A protein and the small-molecule ligand that binds it are described below.
Small molecule (SMILES): c1ccc([Sn](c2ccccc2)c2ccccc2)cc1

Binding-site contacts:
Ligand atom C14 contacts residue CYS214 of chain 2.A at 3.9 Å (hydrophobic).
Ligand atom C13 contacts residue CYS214 of chain 2.A at 3.9 Å (hydrophobic).
Ligand atom C16 contacts residue LEU218 of chain 2.A at 3.9 Å (hydrophobic).
Ligand atom C12 contacts residue VAL131 of chain 2.A at 3.6 Å (hydrophobic).
Ligand atom C17 contacts residue VAL47 of chain 2.A at 4.1 Å (hydrophobic).
Ligand atom C18 contacts residue HIS217 of chain 2.A at 4.1 Å.
Ligand atom C5 contacts residue ILE92 of chain 2.A at 4.0 Å (hydrophobic).
Ligand atom C2 contacts residue ILE50 of chain 2.A at 3.6 Å (hydrophobic).
Ligand atom C10 contacts residue ILE106 of chain 2.A at 3.4 Å (hydrophobic).
Ligand atom C12 contacts residue PHE95 of chain 2.A at 4.2 Å (hydrophobic).
Ligand atom C15 contacts residue CYS214 of chain 2.A at 4.2 Å (hydrophobic).
Ligand atom C12 contacts residue ILE106 of chain 2.A at 4.2 Å (hydrophobic).
Ligand atom C10 contacts residue PHE128 of chain 2.A at 3.6 Å (hydrophobic).
Ligand atom C13 contacts residue VAL131 of chain 2.A at 3.9 Å (hydrophobic).
Ligand atom C15 contacts residue LEU218 of chain 2.A at 4.0 Å (hydrophobic).
Ligand atom C8 contacts residue PHE95 of chain 2.A at 3.9 Å (hydrophobic).
Ligand atom C16 contacts residue CYS214 of chain 2.A at 3.7 Å (hydrophobic).
Ligand atom C16 contacts residue HIS217 of chain 2.A at 3.9 Å.
Ligand atom C15 contacts residue HIS217 of chain 2.A at 3.3 Å.
Ligand atom C6 contacts residue ALA54 of chain 2.A at 3.9 Å (hydrophobic).
Ligand atom C9 contacts residue PHE95 of chain 2.A at 3.7 Å (hydrophobic).
Ligand atom C9 contacts residue ILE50 of chain 2.A at 3.6 Å (hydrophobic).
Ligand atom C6 contacts residue TRP87 of chain 2.A at 4.1 Å (hydrophobic).
Ligand atom C13 contacts residue PHE95 of chain 2.A at 4.2 Å (hydrophobic).
Ligand atom C8 contacts residue CYS214 of chain 2.A at 3.8 Å (hydrophobic).
Ligand atom C5 contacts residue ASN88 of chain 2.A at 4.0 Å.
Ligand atom C19 contacts residue ILE127 of chain 2.A at 4.0 Å (hydrophobic).
Ligand atom SN7 contacts residue CYS214 of chain 2.A at 2.5 Å.
Ligand atom C3 contacts residue CYS214 of chain 2.A at 3.7 Å (hydrophobic).
Ligand atom C4 contacts residue ILE50 of chain 2.A at 4.2 Å (hydrophobic).
Ligand atom C6 contacts residue LEU91 of chain 2.A at 4.2 Å (hydrophobic).
Ligand atom C1 contacts residue CYS214 of chain 2.A at 3.6 Å (hydrophobic).
Ligand atom C12 contacts residue PHE128 of chain 2.A at 4.0 Å (hydrophobic).
Ligand atom C4 contacts residue ALA54 of chain 2.A at 3.6 Å (hydrophobic).
Ligand atom C3 contacts residue ILE92 of chain 2.A at 3.6 Å (hydrophobic).
Ligand atom C11 contacts residue PHE95 of chain 2.A at 3.6 Å (hydrophobic).
Ligand atom C17 contacts residue HIS217 of chain 2.A at 3.5 Å.
Ligand atom C18 contacts residue VAL124 of chain 2.A at 3.8 Å (hydrophobic).
Ligand atom C10 contacts residue PHE95 of chain 2.A at 3.9 Å (hydrophobic).
Ligand atom C11 contacts residue ILE50 of chain 2.A at 3.7 Å (hydrophobic).

Sequence of chain 2.A:
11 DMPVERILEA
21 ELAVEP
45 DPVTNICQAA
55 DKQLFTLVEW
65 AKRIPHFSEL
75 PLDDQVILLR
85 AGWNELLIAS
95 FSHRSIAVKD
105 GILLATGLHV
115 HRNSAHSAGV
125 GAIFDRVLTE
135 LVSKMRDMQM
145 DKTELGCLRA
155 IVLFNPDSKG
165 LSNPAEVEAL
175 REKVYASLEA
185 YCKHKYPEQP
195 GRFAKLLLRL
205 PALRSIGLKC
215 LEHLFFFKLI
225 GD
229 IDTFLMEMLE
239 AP